This protein binds this small molecule.
Small molecule (SMILES): CC(=O)N[C@@H]1[C@@H](O)[C@H](O)[C@@H](CO)O[C@H]1O

Binding-site contacts:
Ligand atom N2 contacts residue ASN229 of chain 1.A at 2.9 Å (h-bond).
Ligand atom C1 contacts residue ASN229 of chain 1.A at 1.4 Å.
Ligand atom C5 contacts residue ASN229 of chain 1.A at 3.6 Å.
Ligand atom C6 contacts residue MET255 of chain 1.A at 4.1 Å (hydrophobic).
Ligand atom C2 contacts residue ASN229 of chain 1.A at 2.4 Å.
Ligand atom O5 contacts residue MET255 of chain 1.A at 3.9 Å.
Ligand atom C4 contacts residue ASN229 of chain 1.A at 4.2 Å.
Ligand atom O7 contacts residue ASN229 of chain 1.A at 4.3 Å.
Ligand atom C8 contacts residue LYS177 of chain 1.A at 3.4 Å.
Ligand atom O6 contacts residue MET255 of chain 1.A at 4.2 Å.
Ligand atom O5 contacts residue ASN229 of chain 1.A at 2.3 Å (h-bond).
Ligand atom C3 contacts residue ASN229 of chain 1.A at 3.8 Å.
Ligand atom C7 contacts residue ASN229 of chain 1.A at 3.9 Å.

Sequence of chain 1.A:
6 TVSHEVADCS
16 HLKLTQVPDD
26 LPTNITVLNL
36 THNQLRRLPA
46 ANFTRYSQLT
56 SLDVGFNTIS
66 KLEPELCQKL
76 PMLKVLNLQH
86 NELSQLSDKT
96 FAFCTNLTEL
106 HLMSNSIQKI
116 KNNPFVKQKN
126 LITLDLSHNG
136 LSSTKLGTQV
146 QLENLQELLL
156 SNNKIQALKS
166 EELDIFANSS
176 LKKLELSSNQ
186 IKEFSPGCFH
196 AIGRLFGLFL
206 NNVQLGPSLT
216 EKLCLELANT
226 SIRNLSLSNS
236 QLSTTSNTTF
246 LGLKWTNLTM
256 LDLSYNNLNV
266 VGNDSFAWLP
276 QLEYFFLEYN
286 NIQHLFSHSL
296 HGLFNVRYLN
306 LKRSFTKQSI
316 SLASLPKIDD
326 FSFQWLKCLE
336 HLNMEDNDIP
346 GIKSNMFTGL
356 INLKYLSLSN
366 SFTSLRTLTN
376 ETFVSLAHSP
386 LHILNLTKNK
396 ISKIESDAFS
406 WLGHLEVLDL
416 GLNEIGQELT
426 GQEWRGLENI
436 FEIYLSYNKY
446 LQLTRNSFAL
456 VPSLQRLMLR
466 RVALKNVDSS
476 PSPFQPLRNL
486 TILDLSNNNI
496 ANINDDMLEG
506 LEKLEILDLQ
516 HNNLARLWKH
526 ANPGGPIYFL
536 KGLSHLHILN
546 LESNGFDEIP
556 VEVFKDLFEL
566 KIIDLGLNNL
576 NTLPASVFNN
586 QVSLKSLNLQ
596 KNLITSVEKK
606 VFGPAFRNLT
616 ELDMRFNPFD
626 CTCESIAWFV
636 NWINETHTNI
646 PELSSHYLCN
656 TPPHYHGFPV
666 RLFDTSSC